Sequence of chain 1.A:
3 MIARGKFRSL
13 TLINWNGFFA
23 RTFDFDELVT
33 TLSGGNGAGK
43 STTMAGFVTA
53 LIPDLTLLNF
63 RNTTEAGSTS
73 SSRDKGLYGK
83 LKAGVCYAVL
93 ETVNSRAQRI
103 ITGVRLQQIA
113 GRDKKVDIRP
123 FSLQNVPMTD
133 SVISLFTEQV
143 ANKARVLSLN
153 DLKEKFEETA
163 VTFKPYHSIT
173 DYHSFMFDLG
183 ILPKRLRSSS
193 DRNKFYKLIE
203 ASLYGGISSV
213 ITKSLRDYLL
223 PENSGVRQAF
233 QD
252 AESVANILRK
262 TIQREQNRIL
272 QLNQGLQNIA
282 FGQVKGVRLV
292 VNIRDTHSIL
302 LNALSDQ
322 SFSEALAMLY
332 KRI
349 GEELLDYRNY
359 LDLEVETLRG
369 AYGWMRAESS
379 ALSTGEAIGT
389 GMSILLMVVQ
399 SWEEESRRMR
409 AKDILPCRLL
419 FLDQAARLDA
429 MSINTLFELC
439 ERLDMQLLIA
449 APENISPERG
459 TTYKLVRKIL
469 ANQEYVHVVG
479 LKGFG

Sequence of chain 2.A:
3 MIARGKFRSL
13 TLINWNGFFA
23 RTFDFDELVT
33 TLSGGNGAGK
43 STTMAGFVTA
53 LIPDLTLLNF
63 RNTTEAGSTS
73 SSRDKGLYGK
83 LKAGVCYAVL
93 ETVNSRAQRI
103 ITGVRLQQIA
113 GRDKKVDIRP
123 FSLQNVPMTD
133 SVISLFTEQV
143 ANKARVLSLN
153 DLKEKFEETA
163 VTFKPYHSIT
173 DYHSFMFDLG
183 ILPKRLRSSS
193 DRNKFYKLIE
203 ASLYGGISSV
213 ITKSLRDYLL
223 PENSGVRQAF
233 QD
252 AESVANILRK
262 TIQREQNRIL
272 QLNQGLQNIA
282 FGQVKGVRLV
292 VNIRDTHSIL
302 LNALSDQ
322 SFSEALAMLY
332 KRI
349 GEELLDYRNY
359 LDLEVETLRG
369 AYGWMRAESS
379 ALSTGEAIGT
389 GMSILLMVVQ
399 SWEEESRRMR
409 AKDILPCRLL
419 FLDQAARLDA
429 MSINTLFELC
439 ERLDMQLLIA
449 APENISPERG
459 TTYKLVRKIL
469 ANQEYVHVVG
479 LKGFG

This protein binds this small molecule.
Small molecule (SMILES): Nc1ncnc2c1ncn2[C@@H]1O[C@H](COP(=O)(O)OP(=O)(O)OP(O)(O)=S)[C@@H](O)[C@H]1O

Binding-site contacts:
Ligand atom O1A contacts residue SER43 of chain 1.A at 3.3 Å (h-bond).
Ligand atom O2A contacts residue MG1 of chain 1.D at 2.7 Å.
Ligand atom O2B contacts residue LYS42 of chain 1.A at 2.7 Å (salt-bridge).
Ligand atom O3A contacts residue GLY39 of chain 1.A at 3.4 Å.
Ligand atom O1A contacts residue THR44 of chain 1.A at 2.9 Å (h-bond).
Ligand atom O2G contacts residue GLN422 of chain 1.A at 3.5 Å (h-bond).
Ligand atom N6 contacts residue GLY81 of chain 1.A at 3.4 Å.
Ligand atom O3B contacts residue SER381 of chain 2.A at 3.2 Å.
Ligand atom C3' contacts residue GLU384 of chain 2.A at 3.0 Å.
Ligand atom C8 contacts residue LYS82 of chain 1.A at 3.5 Å.
Ligand atom C5' contacts residue SER381 of chain 2.A at 3.4 Å.
Ligand atom O3G contacts residue GLY39 of chain 1.A at 3.4 Å (h-bond).
Ligand atom O1A contacts residue GLY41 of chain 1.A at 2.9 Å.
Ligand atom O2B contacts residue GLY41 of chain 1.A at 2.7 Å (h-bond).
Ligand atom N3 contacts residue ARG367 of chain 2.A at 3.0 Å (salt-bridge).
Ligand atom O3G contacts residue SER381 of chain 2.A at 2.7 Å (h-bond).
Ligand atom N7 contacts residue LYS82 of chain 1.A at 3.0 Å (salt-bridge).
Ligand atom O1B contacts residue SER43 of chain 1.A at 3.2 Å (h-bond).
Ligand atom C4' contacts residue GLY39 of chain 1.A at 3.5 Å.
Ligand atom O3G contacts residue THR382 of chain 2.A at 3.2 Å (h-bond).
Ligand atom O3B contacts residue GLY39 of chain 1.A at 2.6 Å (h-bond).
Ligand atom O1B contacts residue MG1 of chain 1.D at 2.8 Å.
Ligand atom O1A contacts residue LYS42 of chain 1.A at 3.5 Å (salt-bridge).
Ligand atom O3' contacts residue GLU384 of chain 2.A at 2.6 Å (salt-bridge).
Ligand atom O3' contacts residue GLN284 of chain 2.A at 3.5 Å.
Ligand atom C4 contacts residue ALA379 of chain 2.A at 3.4 Å (hydrophobic).
Ligand atom O2A contacts residue SER381 of chain 2.A at 3.5 Å.
Ligand atom O4' contacts residue ARG465 of chain 1.A at 3.1 Å (salt-bridge).
Ligand atom O2' contacts residue ARG367 of chain 2.A at 2.9 Å (salt-bridge).
Ligand atom O2G contacts residue MG1 of chain 1.D at 2.7 Å.
Ligand atom C4' contacts residue ARG465 of chain 1.A at 3.1 Å.
Ligand atom C2 contacts residue ARG367 of chain 2.A at 3.5 Å.
Ligand atom N1 contacts residue GLY81 of chain 1.A at 3.2 Å.
Ligand atom C6 contacts residue GLY81 of chain 1.A at 3.4 Å.
Ligand atom O3A contacts residue GLY41 of chain 1.A at 3.1 Å (h-bond).
Ligand atom S1G contacts residue ASN38 of chain 1.A at 3.5 Å (h-bond).
Ligand atom O3G contacts residue GLY383 of chain 2.A at 2.6 Å (h-bond).
Ligand atom N6 contacts residue GLY78 of chain 1.A at 3.1 Å (h-bond).
Ligand atom O2B contacts residue ALA40 of chain 1.A at 2.8 Å (h-bond).
Ligand atom O2B contacts residue GLY39 of chain 1.A at 3.5 Å.